Sequence of chain 1.A:
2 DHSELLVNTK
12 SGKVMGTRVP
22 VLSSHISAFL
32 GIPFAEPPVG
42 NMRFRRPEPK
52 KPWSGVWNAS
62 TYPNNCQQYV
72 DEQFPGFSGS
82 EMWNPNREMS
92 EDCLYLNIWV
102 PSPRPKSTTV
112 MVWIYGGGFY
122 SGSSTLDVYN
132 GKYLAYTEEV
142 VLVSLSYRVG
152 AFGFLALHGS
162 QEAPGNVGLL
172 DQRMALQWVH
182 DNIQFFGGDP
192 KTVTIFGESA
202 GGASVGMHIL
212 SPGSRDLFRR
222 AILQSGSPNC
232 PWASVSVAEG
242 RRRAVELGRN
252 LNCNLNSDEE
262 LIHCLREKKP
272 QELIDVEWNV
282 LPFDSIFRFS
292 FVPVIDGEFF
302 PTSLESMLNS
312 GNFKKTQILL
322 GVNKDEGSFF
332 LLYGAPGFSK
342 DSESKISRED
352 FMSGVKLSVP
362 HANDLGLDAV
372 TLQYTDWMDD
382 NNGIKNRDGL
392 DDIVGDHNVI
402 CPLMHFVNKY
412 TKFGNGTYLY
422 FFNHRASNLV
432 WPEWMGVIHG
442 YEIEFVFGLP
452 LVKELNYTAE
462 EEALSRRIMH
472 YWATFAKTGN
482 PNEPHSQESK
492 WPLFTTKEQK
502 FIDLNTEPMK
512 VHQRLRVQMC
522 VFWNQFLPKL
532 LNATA

Binding-site contacts:
Ligand atom CW6 contacts residue PHE290 of chain 1.A at 4.3 Å (hydrophobic).
Ligand atom OW1 contacts residue GLY119 of chain 1.A at 3.9 Å.
Ligand atom OW1 contacts residue PHE288 of chain 1.A at 4.3 Å.
Ligand atom CW2 contacts residue SER200 of chain 1.A at 3.2 Å.
Ligand atom CW9 contacts residue GLY441 of chain 1.A at 4.1 Å.
Ligand atom CK1 contacts residue TRP84 of chain 1.A at 3.9 Å (hydrophobic).
Ligand atom CW6 contacts residue PHE331 of chain 1.A at 3.9 Å (hydrophobic).
Ligand atom CW6 contacts residue TYR121 of chain 1.A at 4.3 Å (hydrophobic).
Ligand atom CW5 contacts residue TYR121 of chain 1.A at 3.6 Å (hydrophobic).
Ligand atom CW5 contacts residue GLY118 of chain 1.A at 3.8 Å.
Ligand atom CK2 contacts residue TRP84 of chain 1.A at 4.0 Å (hydrophobic).
Ligand atom CK2 contacts residue TYR130 of chain 1.A at 4.2 Å (hydrophobic).
Ligand atom CW6 contacts residue GLY118 of chain 1.A at 3.8 Å.
Ligand atom CK1 contacts residue HIS440 of chain 1.A at 3.8 Å.
Ligand atom CW5 contacts residue GLY119 of chain 1.A at 4.2 Å.
Ligand atom CW4 contacts residue GLY118 of chain 1.A at 3.8 Å.
Ligand atom CW1 contacts residue SER200 of chain 1.A at 3.2 Å.
Ligand atom CW2 contacts residue GLY118 of chain 1.A at 3.9 Å.
Ligand atom OW1 contacts residue SER200 of chain 1.A at 2.8 Å (h-bond).
Ligand atom CW9 contacts residue HIS440 of chain 1.A at 3.8 Å.
Ligand atom CK2 contacts residue GLU199 of chain 1.A at 3.6 Å.
Ligand atom NW1 contacts residue GLY118 of chain 1.A at 4.3 Å.
Ligand atom CW1 contacts residue PHE331 of chain 1.A at 3.9 Å (hydrophobic).
Ligand atom CW2 contacts residue HIS440 of chain 1.A at 3.4 Å.
Ligand atom OW1 contacts residue HIS440 of chain 1.A at 3.0 Å (h-bond).
Ligand atom OW1 contacts residue PHE331 of chain 1.A at 3.6 Å.
Ligand atom CW3 contacts residue GLY118 of chain 1.A at 3.8 Å.
Ligand atom CW8 contacts residue TRP84 of chain 1.A at 3.6 Å (hydrophobic).
Ligand atom CK2 contacts residue GLY117 of chain 1.A at 3.9 Å.
Ligand atom NW2 contacts residue TRP84 of chain 1.A at 3.1 Å.
Ligand atom CW3 contacts residue HIS440 of chain 1.A at 4.2 Å.
Ligand atom CK1 contacts residue PHE330 of chain 1.A at 3.8 Å (hydrophobic).
Ligand atom CW1 contacts residue GLY119 of chain 1.A at 3.7 Å.
Ligand atom CW7 contacts residue TRP84 of chain 1.A at 4.1 Å (hydrophobic).
Ligand atom CW6 contacts residue GLY119 of chain 1.A at 3.6 Å.
Ligand atom CW1 contacts residue HIS440 of chain 1.A at 3.5 Å.
Ligand atom OW1 contacts residue PHE290 of chain 1.A at 4.3 Å.
Ligand atom CW1 contacts residue GLY118 of chain 1.A at 4.0 Å.
Ligand atom CW9 contacts residue TRP84 of chain 1.A at 4.0 Å (hydrophobic).
Ligand atom CK2 contacts residue GLY118 of chain 1.A at 3.8 Å.

A protein and the small-molecule ligand that binds it are described below.
Small molecule (SMILES): C[C@@]12CCN[C@@H]1Nc1ccc(O)cc12